Binding-site contacts:
Ligand atom O7 contacts residue ASN269 of chain 1.B at 3.4 Å (h-bond).
Ligand atom N2 contacts residue ASN271 of chain 1.B at 2.9 Å (h-bond).
Ligand atom O5 contacts residue ASN271 of chain 1.B at 2.4 Å (h-bond).
Ligand atom C4 contacts residue ASN271 of chain 1.B at 4.3 Å.
Ligand atom C3 contacts residue ASN271 of chain 1.B at 3.8 Å.
Ligand atom C8 contacts residue GLU270 of chain 1.B at 3.4 Å.
Ligand atom C8 contacts residue ASN271 of chain 1.B at 3.7 Å.
Ligand atom C2 contacts residue ASN271 of chain 1.B at 2.5 Å.
Ligand atom C1 contacts residue ASN271 of chain 1.B at 1.5 Å.
Ligand atom C7 contacts residue ASN271 of chain 1.B at 3.2 Å.
Ligand atom C7 contacts residue ASN269 of chain 1.B at 4.0 Å.
Ligand atom C8 contacts residue ASN269 of chain 1.B at 3.9 Å.
Ligand atom C5 contacts residue ASN271 of chain 1.B at 3.7 Å.
Ligand atom O7 contacts residue ASN271 of chain 1.B at 3.3 Å (h-bond).

This small molecule binds to this protein.
Small molecule (SMILES): CC(=O)N[C@@H]1[C@@H](O)[C@H](O)[C@@H](CO)O[C@H]1O

Sequence of chain 1.B:
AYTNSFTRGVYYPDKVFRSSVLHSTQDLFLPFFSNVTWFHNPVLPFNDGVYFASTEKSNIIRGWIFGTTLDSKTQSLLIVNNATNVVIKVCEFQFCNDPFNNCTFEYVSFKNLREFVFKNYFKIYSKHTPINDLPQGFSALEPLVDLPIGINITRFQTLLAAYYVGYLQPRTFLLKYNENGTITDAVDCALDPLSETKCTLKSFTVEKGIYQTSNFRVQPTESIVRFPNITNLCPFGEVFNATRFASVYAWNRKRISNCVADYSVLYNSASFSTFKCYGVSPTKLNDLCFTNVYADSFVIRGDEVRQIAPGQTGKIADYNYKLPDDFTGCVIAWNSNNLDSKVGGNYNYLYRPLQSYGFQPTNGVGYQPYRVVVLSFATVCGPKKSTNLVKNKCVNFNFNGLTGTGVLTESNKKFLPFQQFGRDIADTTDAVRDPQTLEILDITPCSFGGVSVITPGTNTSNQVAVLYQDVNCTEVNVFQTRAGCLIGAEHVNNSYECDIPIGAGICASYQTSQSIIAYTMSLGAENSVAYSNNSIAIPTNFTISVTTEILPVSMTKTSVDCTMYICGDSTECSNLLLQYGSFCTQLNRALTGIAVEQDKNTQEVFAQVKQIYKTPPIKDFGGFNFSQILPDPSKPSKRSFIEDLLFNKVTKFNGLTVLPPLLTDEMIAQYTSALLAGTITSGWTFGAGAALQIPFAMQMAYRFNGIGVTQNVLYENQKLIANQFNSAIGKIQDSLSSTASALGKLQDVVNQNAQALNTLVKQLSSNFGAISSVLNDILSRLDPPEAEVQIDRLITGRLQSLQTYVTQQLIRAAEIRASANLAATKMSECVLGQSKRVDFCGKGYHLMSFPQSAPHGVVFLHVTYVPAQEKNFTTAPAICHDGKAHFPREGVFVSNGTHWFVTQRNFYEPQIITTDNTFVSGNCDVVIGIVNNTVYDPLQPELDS